Sequence of chain 1.A:
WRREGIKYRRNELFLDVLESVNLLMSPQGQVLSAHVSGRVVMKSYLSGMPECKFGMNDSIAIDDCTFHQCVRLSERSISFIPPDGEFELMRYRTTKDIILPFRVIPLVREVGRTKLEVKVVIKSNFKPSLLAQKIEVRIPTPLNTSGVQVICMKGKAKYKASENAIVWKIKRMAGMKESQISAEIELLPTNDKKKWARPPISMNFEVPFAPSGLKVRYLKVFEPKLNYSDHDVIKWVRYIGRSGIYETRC

A protein and the small-molecule ligand that binds it are described below.
Small molecule (SMILES): CSCC[C@H](NC(=O)[C@@H]1CCCN1C(=O)[C@H](CCSC)NC(=O)[C@H](Cc1ccc(O)cc1)NC(=O)CNC(=O)[C@@H](N)CC(=O)O)C(=O)N[C@H](C=O)COP(=O)(O)O

Binding-site contacts:
Ligand atom O contacts residue TRP301 of chain 1.A at 3.6 Å.
Ligand atom CE contacts residue LEU284 of chain 1.A at 3.7 Å (hydrophobic).
Ligand atom SD contacts residue VAL302 of chain 1.A at 3.3 Å.
Ligand atom N contacts residue LYS300 of chain 1.A at 3.2 Å (salt-bridge).
Ligand atom N contacts residue VAL302 of chain 1.A at 3.4 Å (h-bond).
Ligand atom CZ contacts residue PHE54 of chain 1.A at 3.6 Å (hydrophobic).
Ligand atom CE contacts residue LEU55 of chain 1.A at 3.5 Å (hydrophobic).
Ligand atom CE2 contacts residue PHE54 of chain 1.A at 3.7 Å (hydrophobic).
Ligand atom CE2 contacts residue LEU55 of chain 1.A at 3.8 Å (hydrophobic).
Ligand atom CD1 contacts residue PHE54 of chain 1.A at 3.5 Å (hydrophobic).
Ligand atom CB contacts residue LYS300 of chain 1.A at 3.7 Å.
Ligand atom C contacts residue TRP301 of chain 1.A at 3.5 Å (hydrophobic).
Ligand atom OH contacts residue LYS83 of chain 1.A at 3.3 Å.
Ligand atom CZ contacts residue ASP56 of chain 1.A at 3.2 Å.
Ligand atom CA contacts residue LYS300 of chain 1.A at 3.7 Å.
Ligand atom CD contacts residue TRP301 of chain 1.A at 3.8 Å (hydrophobic).
Ligand atom CE1 contacts residue PHE54 of chain 1.A at 3.3 Å (hydrophobic).
Ligand atom CE contacts residue TYR304 of chain 1.A at 3.9 Å (hydrophobic).
Ligand atom CA contacts residue ARG303 of chain 1.A at 3.8 Å.
Ligand atom CE1 contacts residue ARG303 of chain 1.A at 3.8 Å.
Ligand atom OH contacts residue ASP56 of chain 1.A at 3.0 Å (salt-bridge).
Ligand atom CB contacts residue VAL302 of chain 1.A at 3.7 Å (hydrophobic).
Ligand atom CE contacts residue VAL281 of chain 1.A at 3.4 Å (hydrophobic).
Ligand atom SD contacts residue LYS300 of chain 1.A at 3.7 Å.
Ligand atom CE2 contacts residue ASP56 of chain 1.A at 2.8 Å.
Ligand atom CD2 contacts residue VAL302 of chain 1.A at 3.6 Å (hydrophobic).
Ligand atom CE contacts residue VAL302 of chain 1.A at 3.8 Å (hydrophobic).
Ligand atom O contacts residue VAL302 of chain 1.A at 3.0 Å (h-bond).
Ligand atom CB contacts residue TRP301 of chain 1.A at 3.6 Å (hydrophobic).
Ligand atom CE2 contacts residue ARG303 of chain 1.A at 3.5 Å.
Ligand atom CZ contacts residue ARG303 of chain 1.A at 3.4 Å.
Ligand atom CA contacts residue TRP301 of chain 1.A at 3.5 Å (hydrophobic).
Ligand atom CD2 contacts residue ARG303 of chain 1.A at 3.4 Å.
Ligand atom CG contacts residue VAL302 of chain 1.A at 3.2 Å (hydrophobic).
Ligand atom CB contacts residue TRP301 of chain 1.A at 3.7 Å (hydrophobic).
Ligand atom OH contacts residue PHE54 of chain 1.A at 3.6 Å.
Ligand atom CD2 contacts residue ASP56 of chain 1.A at 3.9 Å.
Ligand atom C contacts residue LYS300 of chain 1.A at 4.0 Å.
Ligand atom N contacts residue TRP301 of chain 1.A at 3.5 Å.
Ligand atom OH contacts residue ARG303 of chain 1.A at 3.1 Å (salt-bridge).